Binding-site contacts:
Ligand atom C5 contacts residue ASN25 of chain 1.B at 3.7 Å.
Ligand atom N2 contacts residue PHE24 of chain 1.B at 4.4 Å.
Ligand atom O7 contacts residue ASN25 of chain 1.B at 4.5 Å.
Ligand atom C7 contacts residue ASN25 of chain 1.B at 3.9 Å.
Ligand atom C3 contacts residue ASN25 of chain 1.B at 3.8 Å.
Ligand atom C8 contacts residue PHE20 of chain 1.B at 3.8 Å (hydrophobic).
Ligand atom C8 contacts residue LEU50 of chain 1.B at 4.0 Å (hydrophobic).
Ligand atom C2 contacts residue ASN25 of chain 1.B at 2.5 Å.
Ligand atom C8 contacts residue PHE24 of chain 1.B at 3.7 Å (hydrophobic).
Ligand atom O5 contacts residue ASN25 of chain 1.B at 2.4 Å (h-bond).
Ligand atom C7 contacts residue GLY21 of chain 1.B at 4.3 Å.
Ligand atom C4 contacts residue ASN25 of chain 1.B at 4.2 Å.
Ligand atom N2 contacts residue ASN25 of chain 1.B at 2.9 Å (h-bond).
Ligand atom C8 contacts residue GLY21 of chain 1.B at 4.2 Å.
Ligand atom C1 contacts residue ASN25 of chain 1.B at 1.4 Å.

Sequence of chain 1.B:
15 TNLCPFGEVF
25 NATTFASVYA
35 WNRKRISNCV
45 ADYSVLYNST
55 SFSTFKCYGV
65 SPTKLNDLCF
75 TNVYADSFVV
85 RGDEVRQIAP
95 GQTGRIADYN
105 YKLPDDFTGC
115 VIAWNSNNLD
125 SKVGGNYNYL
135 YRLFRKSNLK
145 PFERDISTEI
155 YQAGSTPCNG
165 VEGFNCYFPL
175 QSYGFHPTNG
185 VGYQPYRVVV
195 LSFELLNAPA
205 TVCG

The protein below binds the small molecule below.
Small molecule (SMILES): CC(=O)N[C@@H]1[C@@H](O)[C@H](O)[C@@H](CO)O[C@H]1O